The protein below binds the small molecule below.
Small molecule (SMILES): NC1=NCc2ccccc21

Sequence of chain 1.A:
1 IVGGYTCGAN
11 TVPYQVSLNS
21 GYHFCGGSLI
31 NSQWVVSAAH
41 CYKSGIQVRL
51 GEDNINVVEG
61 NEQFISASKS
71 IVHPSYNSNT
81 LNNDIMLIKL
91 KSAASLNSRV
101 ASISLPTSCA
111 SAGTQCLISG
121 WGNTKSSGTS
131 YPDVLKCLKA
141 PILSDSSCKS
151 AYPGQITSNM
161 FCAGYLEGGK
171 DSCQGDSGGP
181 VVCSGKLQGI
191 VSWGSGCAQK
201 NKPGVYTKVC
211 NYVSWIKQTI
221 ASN

Binding-site contacts:
Ligand atom N8 contacts residue ASP171 of chain 1.A at 4.2 Å.
Ligand atom C3 contacts residue CYS173 of chain 1.A at 4.0 Å (hydrophobic).
Ligand atom N8 contacts residue CYS197 of chain 1.A at 4.0 Å.
Ligand atom C1 contacts residue SO41 of chain 1.H at 3.6 Å.
Ligand atom C4 contacts residue TRP193 of chain 1.A at 3.7 Å (hydrophobic).
Ligand atom N8 contacts residue GLY196 of chain 1.A at 2.7 Å (h-bond).
Ligand atom C2 contacts residue SER177 of chain 1.A at 3.2 Å.
Ligand atom C3 contacts residue TRP193 of chain 1.A at 4.0 Å (hydrophobic).
Ligand atom C1 contacts residue SER177 of chain 1.A at 3.2 Å.
Ligand atom C3 contacts residue SER172 of chain 1.A at 3.8 Å.
Ligand atom C3 contacts residue VAL191 of chain 1.A at 3.6 Å (hydrophobic).
Ligand atom C6 contacts residue GLN174 of chain 1.A at 3.7 Å.
Ligand atom N10 contacts residue SER172 of chain 1.A at 3.0 Å (h-bond).
Ligand atom C9 contacts residue SER172 of chain 1.A at 3.4 Å.
Ligand atom N10 contacts residue GLY204 of chain 1.A at 3.5 Å.
Ligand atom C7 contacts residue GLY194 of chain 1.A at 3.5 Å.
Ligand atom N8 contacts residue SER172 of chain 1.A at 3.7 Å.
Ligand atom C9 contacts residue TRP193 of chain 1.A at 3.8 Å (hydrophobic).
Ligand atom C5 contacts residue GLY194 of chain 1.A at 3.9 Å.
Ligand atom N8 contacts residue TRP193 of chain 1.A at 4.2 Å.
Ligand atom C6 contacts residue CYS173 of chain 1.A at 3.8 Å (hydrophobic).
Ligand atom C4 contacts residue SER172 of chain 1.A at 4.1 Å.
Ligand atom C7 contacts residue GLY196 of chain 1.A at 2.9 Å.
Ligand atom C1 contacts residue CYS173 of chain 1.A at 3.7 Å (hydrophobic).
Ligand atom C2 contacts residue CYS173 of chain 1.A at 3.7 Å (hydrophobic).
Ligand atom C4 contacts residue CYS173 of chain 1.A at 4.0 Å (hydrophobic).
Ligand atom C9 contacts residue GLY194 of chain 1.A at 3.6 Å.
Ligand atom C9 contacts residue GLY196 of chain 1.A at 4.0 Å.
Ligand atom C7 contacts residue CYS197 of chain 1.A at 3.7 Å (hydrophobic).
Ligand atom C2 contacts residue SER192 of chain 1.A at 3.8 Å.
Ligand atom C2 contacts residue VAL191 of chain 1.A at 3.6 Å (hydrophobic).
Ligand atom N8 contacts residue GLY194 of chain 1.A at 3.5 Å.
Ligand atom N10 contacts residue TRP193 of chain 1.A at 3.7 Å.
Ligand atom C4 contacts residue GLY194 of chain 1.A at 3.8 Å.
Ligand atom N10 contacts residue ASP171 of chain 1.A at 3.1 Å (salt-bridge).
Ligand atom C1 contacts residue SER192 of chain 1.A at 4.2 Å.
Ligand atom C5 contacts residue GLN174 of chain 1.A at 4.1 Å.
Ligand atom C5 contacts residue CYS173 of chain 1.A at 4.0 Å (hydrophobic).
Ligand atom C1 contacts residue GLN174 of chain 1.A at 4.0 Å.
Ligand atom C6 contacts residue SO41 of chain 1.H at 4.1 Å.